Sequence of chain 1.E:
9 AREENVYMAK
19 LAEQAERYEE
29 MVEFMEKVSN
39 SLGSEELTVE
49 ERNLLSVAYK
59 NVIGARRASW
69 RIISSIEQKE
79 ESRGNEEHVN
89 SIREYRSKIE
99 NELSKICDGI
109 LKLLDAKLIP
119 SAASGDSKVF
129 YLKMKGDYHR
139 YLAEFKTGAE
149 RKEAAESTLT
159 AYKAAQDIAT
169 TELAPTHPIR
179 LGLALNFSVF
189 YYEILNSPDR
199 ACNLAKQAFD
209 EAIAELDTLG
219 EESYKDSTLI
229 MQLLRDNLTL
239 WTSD

Sequence of chain 1.F:
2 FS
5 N

A protein and the small-molecule ligand that binds it are described below.
Small molecule (SMILES): C=CC(C)(C)OC[C@H]1O[C@H](O[C@@H]2C3=C([C@H](C)COC(C)=O)C[C@H](O)[C@]3(C)/C=C3/[C@@H](COC)CC[C@H]3[C@@H](C)[C@H]2O)[C@H](O)[C@@H](OC(C)=O)[C@@H]1O

Binding-site contacts:
Ligand atom C46 contacts residue GLU21 of chain 1.E at 3.9 Å.
Ligand atom C12 contacts residue ASN5 of chain 1.F at 4.0 Å.
Ligand atom C26 contacts residue ASN5 of chain 1.F at 3.9 Å.
Ligand atom C21 contacts residue ASP224 of chain 1.E at 3.9 Å.
Ligand atom O43 contacts residue ASP224 of chain 1.E at 3.4 Å (salt-bridge).
Ligand atom O22 contacts residue ASN51 of chain 1.E at 3.1 Å (h-bond).
Ligand atom C23 contacts residue ASN51 of chain 1.E at 3.8 Å.
Ligand atom O32 contacts residue ASN5 of chain 1.F at 3.9 Å.
Ligand atom C48 contacts residue GLU48 of chain 1.E at 3.3 Å.
Ligand atom C14 contacts residue ASN51 of chain 1.E at 3.2 Å.
Ligand atom C25 contacts residue PRO176 of chain 1.E at 3.8 Å (hydrophobic).
Ligand atom C23 contacts residue PHE128 of chain 1.E at 4.0 Å (hydrophobic).
Ligand atom O24 contacts residue ASP224 of chain 1.E at 3.2 Å.
Ligand atom C11 contacts residue ASP224 of chain 1.E at 3.6 Å.
Ligand atom C26 contacts residue LYS131 of chain 1.E at 3.9 Å.
Ligand atom C20 contacts residue ASN5 of chain 1.F at 3.2 Å.
Ligand atom C47 contacts residue VAL55 of chain 1.E at 3.4 Å (hydrophobic).
Ligand atom C38 contacts residue MET132 of chain 1.E at 4.0 Å (hydrophobic).
Ligand atom C6 contacts residue VAL55 of chain 1.E at 4.0 Å (hydrophobic).
Ligand atom O8 contacts residue ASP224 of chain 1.E at 3.9 Å.
Ligand atom C38 contacts residue PHE128 of chain 1.E at 3.5 Å (hydrophobic).
Ligand atom O43 contacts residue LYS223 of chain 1.E at 3.9 Å.
Ligand atom C47 contacts residue ASN51 of chain 1.E at 4.0 Å.
Ligand atom C3 contacts residue ASN51 of chain 1.E at 3.8 Å.
Ligand atom C25 contacts residue ILE228 of chain 1.E at 3.5 Å (hydrophobic).
Ligand atom O29 contacts residue ASP224 of chain 1.E at 2.5 Å (salt-bridge).
Ligand atom C17 contacts residue ASP224 of chain 1.E at 3.9 Å.
Ligand atom C42 contacts residue LYS223 of chain 1.E at 3.5 Å.
Ligand atom O32 contacts residue LYS131 of chain 1.E at 3.1 Å (salt-bridge).
Ligand atom C18 contacts residue ASP224 of chain 1.E at 3.8 Å.
Ligand atom C36 contacts residue ASP224 of chain 1.E at 3.6 Å.
Ligand atom O16 contacts residue ASP224 of chain 1.E at 3.0 Å (salt-bridge).
Ligand atom C18 contacts residue ILE228 of chain 1.E at 4.0 Å (hydrophobic).
Ligand atom C9 contacts residue ASP224 of chain 1.E at 3.7 Å.
Ligand atom C45 contacts residue LEU52 of chain 1.E at 3.9 Å (hydrophobic).
Ligand atom C36 contacts residue LYS223 of chain 1.E at 3.2 Å.
Ligand atom C7 contacts residue ASN51 of chain 1.E at 3.8 Å.
Ligand atom C38 contacts residue LYS131 of chain 1.E at 3.8 Å.
Ligand atom C27 contacts residue PHE128 of chain 1.E at 3.6 Å (hydrophobic).
Ligand atom C31 contacts residue ASP224 of chain 1.E at 4.0 Å.